A small-molecule ligand and the protein it binds are described below.
Small molecule (SMILES): CC(C)(C)C(=O)Oc1ccc2c(c1)nc(NC(=O)c1cccc([N+](=O)[O-])c1)n2CCCO

Sequence of chain 1.A:
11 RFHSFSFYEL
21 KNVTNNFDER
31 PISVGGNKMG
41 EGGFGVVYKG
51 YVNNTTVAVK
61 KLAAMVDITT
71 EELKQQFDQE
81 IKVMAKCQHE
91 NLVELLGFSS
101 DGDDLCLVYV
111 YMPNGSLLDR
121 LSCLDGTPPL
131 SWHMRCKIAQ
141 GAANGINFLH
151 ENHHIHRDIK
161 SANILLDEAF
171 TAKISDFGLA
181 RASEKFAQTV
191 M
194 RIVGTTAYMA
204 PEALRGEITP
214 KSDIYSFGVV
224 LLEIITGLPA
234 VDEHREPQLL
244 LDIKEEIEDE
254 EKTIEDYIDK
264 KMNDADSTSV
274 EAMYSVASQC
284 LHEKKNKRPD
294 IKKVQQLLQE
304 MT

Binding-site contacts:
Ligand atom C10 contacts residue MET112 of chain 1.A at 3.5 Å (hydrophobic).
Ligand atom O53 contacts residue TYR111 of chain 1.A at 3.5 Å.
Ligand atom C10 contacts residue LEU165 of chain 1.A at 3.8 Å (hydrophobic).
Ligand atom O55 contacts residue LYS60 of chain 1.A at 3.4 Å.
Ligand atom C15 contacts residue ALA58 of chain 1.A at 3.5 Å (hydrophobic).
Ligand atom O55 contacts residue VAL47 of chain 1.A at 3.6 Å.
Ligand atom O53 contacts residue ALA58 of chain 1.A at 3.6 Å.
Ligand atom C11 contacts residue VAL110 of chain 1.A at 3.6 Å (hydrophobic).
Ligand atom C14 contacts residue LEU165 of chain 1.A at 3.5 Å (hydrophobic).
Ligand atom O53 contacts residue MET112 of chain 1.A at 2.9 Å (h-bond).
Ligand atom C27 contacts residue PRO113 of chain 1.A at 3.7 Å (hydrophobic).
Ligand atom C13 contacts residue TYR109 of chain 1.A at 3.8 Å (hydrophobic).
Ligand atom C15 contacts residue LEU165 of chain 1.A at 3.5 Å (hydrophobic).
Ligand atom O26 contacts residue ASN114 of chain 1.A at 3.1 Å.
Ligand atom C10 contacts residue ALA58 of chain 1.A at 3.8 Å (hydrophobic).
Ligand atom C1 contacts residue MET39 of chain 1.A at 3.4 Å (hydrophobic).
Ligand atom C3 contacts residue MET39 of chain 1.A at 3.7 Å (hydrophobic).
Ligand atom C35 contacts residue PRO113 of chain 1.A at 3.7 Å (hydrophobic).
Ligand atom C51 contacts residue ALA58 of chain 1.A at 3.6 Å (hydrophobic).
Ligand atom C3 contacts residue MET112 of chain 1.A at 3.4 Å (hydrophobic).
Ligand atom O26 contacts residue GLY115 of chain 1.A at 3.0 Å (h-bond).
Ligand atom C24 contacts residue ARG120 of chain 1.A at 3.5 Å.
Ligand atom O26 contacts residue PRO113 of chain 1.A at 3.5 Å (h-bond).
Ligand atom C4 contacts residue GLY115 of chain 1.A at 3.8 Å.
Ligand atom O56 contacts residue TYR109 of chain 1.A at 3.3 Å.
Ligand atom N22 contacts residue MET112 of chain 1.A at 2.9 Å (h-bond).
Ligand atom O56 contacts residue LYS60 of chain 1.A at 3.2 Å.
Ligand atom C11 contacts residue TYR109 of chain 1.A at 3.2 Å (hydrophobic).
Ligand atom O46 contacts residue ASP119 of chain 1.A at 3.8 Å.
Ligand atom O26 contacts residue ARG120 of chain 1.A at 2.6 Å (salt-bridge).
Ligand atom N54 contacts residue LYS60 of chain 1.A at 3.7 Å.
Ligand atom C21 contacts residue MET39 of chain 1.A at 3.8 Å (hydrophobic).
Ligand atom N22 contacts residue TYR111 of chain 1.A at 3.7 Å.
Ligand atom C4 contacts residue TYR111 of chain 1.A at 3.8 Å (hydrophobic).
Ligand atom C10 contacts residue VAL110 of chain 1.A at 3.5 Å (hydrophobic).
Ligand atom C12 contacts residue TYR109 of chain 1.A at 3.2 Å (hydrophobic).
Ligand atom C13 contacts residue LEU165 of chain 1.A at 3.7 Å (hydrophobic).
Ligand atom C4 contacts residue MET112 of chain 1.A at 3.4 Å (hydrophobic).
Ligand atom C24 contacts residue PRO113 of chain 1.A at 3.4 Å (hydrophobic).
Ligand atom C25 contacts residue PRO113 of chain 1.A at 3.8 Å (hydrophobic).